The protein below binds the small molecule below.
Small molecule (SMILES): CC(=O)N[C@@H]1[C@@H](O)[C@H](O)[C@@H](CO)O[C@H]1O

Sequence of chain 1.B:
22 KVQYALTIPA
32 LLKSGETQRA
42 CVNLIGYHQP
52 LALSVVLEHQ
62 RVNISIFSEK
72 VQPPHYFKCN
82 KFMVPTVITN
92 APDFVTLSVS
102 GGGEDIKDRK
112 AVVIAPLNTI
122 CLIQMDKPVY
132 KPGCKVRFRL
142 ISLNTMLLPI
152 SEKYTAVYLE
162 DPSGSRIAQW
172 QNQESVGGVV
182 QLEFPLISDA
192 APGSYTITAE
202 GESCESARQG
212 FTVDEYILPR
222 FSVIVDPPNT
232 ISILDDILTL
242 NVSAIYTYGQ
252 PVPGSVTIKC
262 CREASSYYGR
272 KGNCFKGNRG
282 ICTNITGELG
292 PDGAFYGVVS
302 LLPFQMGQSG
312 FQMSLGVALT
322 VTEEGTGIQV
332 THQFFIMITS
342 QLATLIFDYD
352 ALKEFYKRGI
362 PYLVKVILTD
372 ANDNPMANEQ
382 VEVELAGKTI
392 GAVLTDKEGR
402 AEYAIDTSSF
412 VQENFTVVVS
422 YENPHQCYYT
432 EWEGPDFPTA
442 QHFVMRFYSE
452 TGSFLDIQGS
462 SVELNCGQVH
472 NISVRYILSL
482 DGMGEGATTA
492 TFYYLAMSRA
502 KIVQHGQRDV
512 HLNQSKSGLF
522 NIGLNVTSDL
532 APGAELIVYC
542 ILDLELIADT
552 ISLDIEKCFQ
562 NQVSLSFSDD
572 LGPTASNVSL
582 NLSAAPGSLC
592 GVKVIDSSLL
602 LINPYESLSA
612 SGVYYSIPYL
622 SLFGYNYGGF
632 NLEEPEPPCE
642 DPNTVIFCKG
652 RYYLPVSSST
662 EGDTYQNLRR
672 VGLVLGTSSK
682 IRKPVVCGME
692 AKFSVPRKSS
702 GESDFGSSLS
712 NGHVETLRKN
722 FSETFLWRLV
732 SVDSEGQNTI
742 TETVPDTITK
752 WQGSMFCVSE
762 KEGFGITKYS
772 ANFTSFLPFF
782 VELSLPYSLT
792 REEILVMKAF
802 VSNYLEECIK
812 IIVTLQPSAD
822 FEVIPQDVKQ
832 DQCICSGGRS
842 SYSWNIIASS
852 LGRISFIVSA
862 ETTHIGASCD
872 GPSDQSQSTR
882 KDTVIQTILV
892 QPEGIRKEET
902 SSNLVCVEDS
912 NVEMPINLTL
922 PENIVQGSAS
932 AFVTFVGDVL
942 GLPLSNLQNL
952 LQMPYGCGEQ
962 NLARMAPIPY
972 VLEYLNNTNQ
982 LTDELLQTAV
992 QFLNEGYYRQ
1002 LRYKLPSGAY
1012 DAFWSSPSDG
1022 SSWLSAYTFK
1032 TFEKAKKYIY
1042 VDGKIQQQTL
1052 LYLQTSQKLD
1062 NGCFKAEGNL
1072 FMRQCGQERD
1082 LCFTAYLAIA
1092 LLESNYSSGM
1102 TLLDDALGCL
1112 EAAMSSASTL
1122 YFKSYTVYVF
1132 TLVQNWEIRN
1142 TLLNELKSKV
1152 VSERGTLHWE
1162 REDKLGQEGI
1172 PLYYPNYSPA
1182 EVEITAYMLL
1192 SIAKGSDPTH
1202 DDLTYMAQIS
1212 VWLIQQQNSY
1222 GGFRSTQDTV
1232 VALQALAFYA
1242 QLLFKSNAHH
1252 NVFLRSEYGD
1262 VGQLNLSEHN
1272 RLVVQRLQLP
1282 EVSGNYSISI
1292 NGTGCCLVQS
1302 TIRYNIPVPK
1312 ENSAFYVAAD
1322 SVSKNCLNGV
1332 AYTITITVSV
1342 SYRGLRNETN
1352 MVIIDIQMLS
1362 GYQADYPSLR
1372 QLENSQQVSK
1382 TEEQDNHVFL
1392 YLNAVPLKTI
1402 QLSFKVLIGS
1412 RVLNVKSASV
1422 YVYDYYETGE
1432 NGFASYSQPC

Binding-site contacts:
Ligand atom C8 contacts residue ASP910 of chain 1.B at 3.3 Å.
Ligand atom C1 contacts residue ASN1252 of chain 1.B at 4.1 Å.
Ligand atom C2 contacts residue ASN1292 of chain 1.B at 2.5 Å.
Ligand atom C1 contacts residue ASN1292 of chain 1.B at 1.4 Å.
Ligand atom C8 contacts residue GLY1293 of chain 1.B at 3.6 Å.
Ligand atom C7 contacts residue ASN1292 of chain 1.B at 3.0 Å.
Ligand atom C8 contacts residue ASN1292 of chain 1.B at 3.4 Å.
Ligand atom O5 contacts residue ASN1252 of chain 1.B at 4.0 Å.
Ligand atom C7 contacts residue GLY1293 of chain 1.B at 4.2 Å.
Ligand atom O7 contacts residue ASN1292 of chain 1.B at 3.8 Å.
Ligand atom N2 contacts residue ASN1292 of chain 1.B at 2.4 Å (h-bond).
Ligand atom N2 contacts residue ASP910 of chain 1.B at 3.8 Å.
Ligand atom O5 contacts residue ASN1292 of chain 1.B at 2.3 Å (h-bond).
Ligand atom C3 contacts residue ASN1292 of chain 1.B at 3.9 Å.
Ligand atom C7 contacts residue ASP910 of chain 1.B at 4.0 Å.
Ligand atom N2 contacts residue GLY1293 of chain 1.B at 4.4 Å.
Ligand atom C5 contacts residue ASN1292 of chain 1.B at 3.6 Å.
Ligand atom C4 contacts residue ASN1292 of chain 1.B at 4.2 Å.